Binding-site contacts:
Ligand atom N7 contacts residue MET265 of chain 1.D at 2.9 Å (h-bond).
Ligand atom O2P contacts residue GLY238 of chain 1.D at 2.8 Å (h-bond).
Ligand atom C3' contacts residue ASP215 of chain 1.D at 3.5 Å.
Ligand atom O6 contacts residue GLU290 of chain 1.D at 3.5 Å (salt-bridge).
Ligand atom N7 contacts residue ILE181 of chain 1.D at 3.6 Å.
Ligand atom N3 contacts residue CYS182 of chain 1.D at 3.5 Å.
Ligand atom O6 contacts residue GLY266 of chain 1.D at 2.8 Å (h-bond).
Ligand atom C8 contacts residue MET52 of chain 1.D at 3.4 Å (hydrophobic).
Ligand atom O2' contacts residue ASP215 of chain 1.D at 2.5 Å (salt-bridge).
Ligand atom O5' contacts residue GLY216 of chain 1.D at 3.5 Å.
Ligand atom N7 contacts residue MET52 of chain 1.D at 3.7 Å.
Ligand atom C5 contacts residue MET265 of chain 1.D at 3.7 Å (hydrophobic).
Ligand atom C4 contacts residue 8N11 of chain 1.S at 3.6 Å.
Ligand atom C2 contacts residue CYS182 of chain 1.D at 3.1 Å (hydrophobic).
Ligand atom O3' contacts residue ALA50 of chain 1.D at 3.5 Å.
Ligand atom C2 contacts residue GLU290 of chain 1.D at 3.6 Å.
Ligand atom O2P contacts residue MET237 of chain 1.D at 3.6 Å.
Ligand atom O3' contacts residue ASP215 of chain 1.D at 2.6 Å (salt-bridge).
Ligand atom C4' contacts residue ASP215 of chain 1.D at 3.6 Å.
Ligand atom C2 contacts residue 8N11 of chain 1.S at 3.3 Å.
Ligand atom O2P contacts residue SER239 of chain 1.D at 3.4 Å (h-bond).
Ligand atom O1P contacts residue SER180 of chain 1.D at 2.6 Å (h-bond).
Ligand atom N1 contacts residue 8N11 of chain 1.S at 3.4 Å.
Ligand atom N7 contacts residue GLY264 of chain 1.D at 3.5 Å.
Ligand atom O6 contacts residue GLY264 of chain 1.D at 3.2 Å.
Ligand atom C5 contacts residue ILE181 of chain 1.D at 3.6 Å (hydrophobic).
Ligand atom C6 contacts residue GLU290 of chain 1.D at 3.6 Å.
Ligand atom O3P contacts residue GLY179 of chain 1.D at 3.4 Å.
Ligand atom N3 contacts residue 8N11 of chain 1.S at 3.5 Å.
Ligand atom O1P contacts residue TYR262 of chain 1.D at 2.6 Å (h-bond).
Ligand atom O6 contacts residue MET265 of chain 1.D at 3.3 Å (h-bond).
Ligand atom O3P contacts residue GLY217 of chain 1.D at 2.9 Å (h-bond).
Ligand atom O3P contacts residue SER180 of chain 1.D at 2.9 Å (h-bond).
Ligand atom O1P contacts residue SER239 of chain 1.D at 3.0 Å (h-bond).
Ligand atom C6 contacts residue GLY266 of chain 1.D at 3.6 Å.
Ligand atom C5' contacts residue TYR262 of chain 1.D at 3.5 Å (hydrophobic).
Ligand atom N1 contacts residue GLU290 of chain 1.D at 2.7 Å (salt-bridge).
Ligand atom O2' contacts residue ASN154 of chain 1.D at 3.5 Å (h-bond).
Ligand atom O5' contacts residue GLY179 of chain 1.D at 3.5 Å.
Ligand atom O6 contacts residue GLY291 of chain 1.D at 3.4 Å.

Sequence of chain 1.D:
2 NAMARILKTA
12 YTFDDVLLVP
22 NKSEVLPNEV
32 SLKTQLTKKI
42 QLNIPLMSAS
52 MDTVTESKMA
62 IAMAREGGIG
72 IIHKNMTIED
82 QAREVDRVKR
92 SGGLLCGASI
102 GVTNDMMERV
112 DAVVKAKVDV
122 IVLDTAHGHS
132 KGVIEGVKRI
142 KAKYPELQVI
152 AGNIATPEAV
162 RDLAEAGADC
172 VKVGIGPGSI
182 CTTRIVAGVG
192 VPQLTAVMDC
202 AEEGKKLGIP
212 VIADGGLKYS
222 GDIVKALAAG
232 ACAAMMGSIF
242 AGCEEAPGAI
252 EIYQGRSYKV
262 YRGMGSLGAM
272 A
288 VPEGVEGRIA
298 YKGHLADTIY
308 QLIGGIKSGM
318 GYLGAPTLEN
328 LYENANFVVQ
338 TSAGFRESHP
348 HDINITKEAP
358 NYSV

A small-molecule ligand and the protein it binds are described below.
Small molecule (SMILES): O=c1[nH]cnc2c1ncn2[C@@H]1O[C@H](COP(=O)(O)O)[C@@H](O)[C@H]1O